The small molecule below binds the protein below.
Small molecule (SMILES): CC(=O)N[C@@H]1[C@@H](O)[C@H](O)[C@@H](CO)O[C@H]1O

Sequence of chain 2.D:
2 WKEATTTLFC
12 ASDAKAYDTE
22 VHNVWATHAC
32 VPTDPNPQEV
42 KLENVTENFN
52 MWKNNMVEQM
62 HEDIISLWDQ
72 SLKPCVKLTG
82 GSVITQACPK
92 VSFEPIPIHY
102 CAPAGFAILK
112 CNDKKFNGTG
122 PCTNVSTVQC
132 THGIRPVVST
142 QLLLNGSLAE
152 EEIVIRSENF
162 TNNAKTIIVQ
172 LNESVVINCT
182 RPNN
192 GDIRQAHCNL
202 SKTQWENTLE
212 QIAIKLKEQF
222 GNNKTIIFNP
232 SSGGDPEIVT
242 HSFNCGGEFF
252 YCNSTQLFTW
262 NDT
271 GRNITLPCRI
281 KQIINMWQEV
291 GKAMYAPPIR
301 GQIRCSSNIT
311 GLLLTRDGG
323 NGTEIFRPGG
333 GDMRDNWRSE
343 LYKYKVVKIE

Binding-site contacts:
Ligand atom O6 contacts residue ASN179 of chain 2.D at 4.3 Å.
Ligand atom C1 contacts residue ARG304 of chain 2.D at 3.8 Å.
Ligand atom C2 contacts residue ASN179 of chain 2.D at 2.7 Å.
Ligand atom O5 contacts residue ASN179 of chain 2.D at 2.4 Å (h-bond).
Ligand atom C1 contacts residue ASN179 of chain 2.D at 1.4 Å.
Ligand atom N2 contacts residue ARG304 of chain 2.D at 4.0 Å.
Ligand atom N2 contacts residue ASN179 of chain 2.D at 3.1 Å (h-bond).
Ligand atom C4 contacts residue ASN179 of chain 2.D at 4.3 Å.
Ligand atom C7 contacts residue ASN179 of chain 2.D at 4.3 Å.
Ligand atom C3 contacts residue ASN179 of chain 2.D at 4.0 Å.
Ligand atom O6 contacts residue ASN200 of chain 2.D at 4.0 Å.
Ligand atom C5 contacts residue ASN179 of chain 2.D at 3.5 Å.